A protein and the small-molecule ligand that binds it are described below.
Small molecule (SMILES): CC(=O)N[C@@H]1[C@@H](O)[C@H](O)[C@@H](CO)O[C@H]1O

Binding-site contacts:
Ligand atom C6 contacts residue GLN224 of chain 1.B at 3.4 Å.
Ligand atom C5 contacts residue GLN224 of chain 1.B at 4.5 Å.
Ligand atom C4 contacts residue ASN37 of chain 1.B at 4.3 Å.
Ligand atom C7 contacts residue ASN37 of chain 1.B at 3.5 Å.
Ligand atom O5 contacts residue ASN37 of chain 1.B at 2.5 Å (h-bond).
Ligand atom O3 contacts residue ASN37 of chain 1.B at 4.0 Å.
Ligand atom C3 contacts residue ASN37 of chain 1.B at 3.8 Å.
Ligand atom C2 contacts residue ASN37 of chain 1.B at 2.6 Å.
Ligand atom C5 contacts residue ASN37 of chain 1.B at 3.6 Å.
Ligand atom O3 contacts residue GLN224 of chain 1.B at 4.0 Å.
Ligand atom O5 contacts residue GLN224 of chain 1.B at 3.9 Å.
Ligand atom C1 contacts residue ASN37 of chain 1.B at 1.4 Å.
Ligand atom N2 contacts residue ASN37 of chain 1.B at 3.3 Å (h-bond).
Ligand atom O6 contacts residue GLN224 of chain 1.B at 3.3 Å (h-bond).
Ligand atom O7 contacts residue ASN37 of chain 1.B at 3.2 Å (h-bond).

Sequence of chain 1.B:
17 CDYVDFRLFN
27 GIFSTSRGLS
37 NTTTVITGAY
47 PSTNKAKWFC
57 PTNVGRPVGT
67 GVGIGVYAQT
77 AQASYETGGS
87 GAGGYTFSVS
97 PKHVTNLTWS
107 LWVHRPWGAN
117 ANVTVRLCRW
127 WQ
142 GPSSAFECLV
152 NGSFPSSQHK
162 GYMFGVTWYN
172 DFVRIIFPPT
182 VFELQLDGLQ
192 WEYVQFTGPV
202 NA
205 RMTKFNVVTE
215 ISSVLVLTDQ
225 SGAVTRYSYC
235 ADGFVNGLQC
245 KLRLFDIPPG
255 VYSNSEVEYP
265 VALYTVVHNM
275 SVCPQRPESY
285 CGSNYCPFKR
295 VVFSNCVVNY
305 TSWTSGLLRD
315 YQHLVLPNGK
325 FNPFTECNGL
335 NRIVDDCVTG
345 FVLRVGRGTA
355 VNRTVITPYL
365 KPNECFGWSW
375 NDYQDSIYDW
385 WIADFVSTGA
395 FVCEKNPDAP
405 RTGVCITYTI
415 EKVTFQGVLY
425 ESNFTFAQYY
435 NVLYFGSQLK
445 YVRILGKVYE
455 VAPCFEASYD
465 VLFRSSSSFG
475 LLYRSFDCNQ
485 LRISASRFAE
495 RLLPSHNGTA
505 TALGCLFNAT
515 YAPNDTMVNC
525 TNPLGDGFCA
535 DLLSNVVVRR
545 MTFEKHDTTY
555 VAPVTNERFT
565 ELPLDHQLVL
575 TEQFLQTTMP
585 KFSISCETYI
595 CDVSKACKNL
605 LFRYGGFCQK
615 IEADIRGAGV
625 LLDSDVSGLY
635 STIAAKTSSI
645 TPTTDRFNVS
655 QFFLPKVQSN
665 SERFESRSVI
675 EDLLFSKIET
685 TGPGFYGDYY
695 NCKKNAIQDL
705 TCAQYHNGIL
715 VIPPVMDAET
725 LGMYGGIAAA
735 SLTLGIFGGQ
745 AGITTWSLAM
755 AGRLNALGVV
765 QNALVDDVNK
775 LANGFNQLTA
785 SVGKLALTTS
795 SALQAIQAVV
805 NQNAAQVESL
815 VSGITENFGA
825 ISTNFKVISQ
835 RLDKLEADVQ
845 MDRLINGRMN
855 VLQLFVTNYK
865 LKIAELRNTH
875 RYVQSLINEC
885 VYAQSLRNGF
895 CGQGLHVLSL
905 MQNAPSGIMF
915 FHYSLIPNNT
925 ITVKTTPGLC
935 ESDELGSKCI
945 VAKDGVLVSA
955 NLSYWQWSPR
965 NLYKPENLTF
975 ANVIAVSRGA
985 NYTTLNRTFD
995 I